Binding-site contacts:
Ligand atom C3 contacts residue ASN350 of chain 1.A at 3.9 Å.
Ligand atom C4 contacts residue ASN350 of chain 1.A at 4.3 Å.
Ligand atom C7 contacts residue ASN350 of chain 1.A at 3.5 Å.
Ligand atom C6 contacts residue SER347 of chain 1.A at 4.5 Å.
Ligand atom O5 contacts residue ASN350 of chain 1.A at 2.4 Å (h-bond).
Ligand atom C5 contacts residue SER347 of chain 1.A at 4.0 Å.
Ligand atom O7 contacts residue ASN350 of chain 1.A at 3.7 Å.
Ligand atom C8 contacts residue SER352 of chain 1.A at 4.4 Å.
Ligand atom C5 contacts residue ASN350 of chain 1.A at 3.7 Å.
Ligand atom C1 contacts residue SER347 of chain 1.A at 3.9 Å.
Ligand atom C2 contacts residue GLY345 of chain 1.A at 4.3 Å.
Ligand atom C3 contacts residue GLY345 of chain 1.A at 4.0 Å.
Ligand atom O4 contacts residue GLY345 of chain 1.A at 4.1 Å.
Ligand atom C8 contacts residue ASN350 of chain 1.A at 4.4 Å.
Ligand atom C2 contacts residue ASN350 of chain 1.A at 2.5 Å.
Ligand atom C1 contacts residue GLY345 of chain 1.A at 4.5 Å.
Ligand atom O5 contacts residue SER347 of chain 1.A at 3.7 Å.
Ligand atom C1 contacts residue ASN350 of chain 1.A at 1.5 Å.
Ligand atom N2 contacts residue GLY345 of chain 1.A at 4.1 Å.
Ligand atom N2 contacts residue ASN350 of chain 1.A at 3.0 Å (h-bond).
Ligand atom C8 contacts residue LEU353 of chain 1.A at 3.6 Å (hydrophobic).

Sequence of chain 1.A:
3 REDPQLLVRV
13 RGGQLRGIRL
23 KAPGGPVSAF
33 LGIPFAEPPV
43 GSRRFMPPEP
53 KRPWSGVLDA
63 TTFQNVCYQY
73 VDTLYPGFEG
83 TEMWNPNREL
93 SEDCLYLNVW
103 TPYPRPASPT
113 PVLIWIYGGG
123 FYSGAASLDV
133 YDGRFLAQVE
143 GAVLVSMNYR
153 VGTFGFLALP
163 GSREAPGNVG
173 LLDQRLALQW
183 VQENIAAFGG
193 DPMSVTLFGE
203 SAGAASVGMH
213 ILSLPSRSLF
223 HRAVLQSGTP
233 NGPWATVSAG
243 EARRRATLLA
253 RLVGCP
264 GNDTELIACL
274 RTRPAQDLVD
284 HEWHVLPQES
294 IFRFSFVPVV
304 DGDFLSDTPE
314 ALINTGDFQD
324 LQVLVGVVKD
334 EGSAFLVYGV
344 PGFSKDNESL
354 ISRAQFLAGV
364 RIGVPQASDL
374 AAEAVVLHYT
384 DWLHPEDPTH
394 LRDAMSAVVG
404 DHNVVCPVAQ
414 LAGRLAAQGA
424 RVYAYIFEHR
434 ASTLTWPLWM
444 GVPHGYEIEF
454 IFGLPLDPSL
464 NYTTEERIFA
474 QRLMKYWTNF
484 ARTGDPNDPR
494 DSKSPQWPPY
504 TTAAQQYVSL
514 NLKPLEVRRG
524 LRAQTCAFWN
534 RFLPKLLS

This small molecule binds to this protein.
Small molecule (SMILES): CC(=O)N[C@@H]1[C@@H](O)[C@H](O)[C@@H](CO)O[C@H]1O